Binding-site contacts:
Ligand atom C13 contacts residue ASN130 of chain 1.M at 3.6 Å.
Ligand atom N03 contacts residue ASP124 of chain 1.M at 2.7 Å (salt-bridge).
Ligand atom C19 contacts residue THR21 of chain 1.L at 3.6 Å.
Ligand atom O01 contacts residue GLN22 of chain 1.L at 3.0 Å.
Ligand atom C11 contacts residue ALA49 of chain 1.L at 3.6 Å (hydrophobic).
Ligand atom C34 contacts residue ASP124 of chain 1.M at 3.5 Å.
Ligand atom C10 contacts residue ALA49 of chain 1.L at 3.6 Å (hydrophobic).
Ligand atom C12 contacts residue ASN130 of chain 1.M at 3.7 Å.
Ligand atom O33 contacts residue ALA49 of chain 1.L at 2.9 Å (h-bond).
Ligand atom C25 contacts residue LYS33 of chain 1.L at 3.6 Å.
Ligand atom C16 contacts residue SER122 of chain 1.M at 3.4 Å.
Ligand atom C26 contacts residue ALA49 of chain 1.L at 3.5 Å (hydrophobic).
Ligand atom O32 contacts residue THR21 of chain 1.L at 2.9 Å (h-bond).
Ligand atom C30 contacts residue ALA52 of chain 1.L at 3.5 Å (hydrophobic).
Ligand atom F27 contacts residue SER20 of chain 1.L at 3.3 Å.
Ligand atom C10 contacts residue TRP129 of chain 1.M at 3.5 Å (hydrophobic).
Ligand atom C06 contacts residue GLN22 of chain 1.L at 3.6 Å.
Ligand atom N23 contacts residue GLY47 of chain 1.L at 2.9 Å (h-bond).
Ligand atom C30 contacts residue ILE45 of chain 1.L at 3.0 Å (hydrophobic).
Ligand atom O32 contacts residue SER20 of chain 1.L at 3.0 Å.
Ligand atom C46 contacts residue THR48 of chain 1.L at 3.5 Å.
Ligand atom N20 contacts residue THR21 of chain 1.L at 2.8 Å (h-bond).
Ligand atom N23 contacts residue CIT1 of chain 1.LA at 3.0 Å (h-bond).
Ligand atom C05 contacts residue ASP124 of chain 1.M at 3.5 Å.
Ligand atom C44 contacts residue CIT1 of chain 1.LA at 3.5 Å.
Ligand atom C24 contacts residue THR1 of chain 1.L at 3.1 Å.
Ligand atom C29 contacts residue ALA52 of chain 1.L at 3.7 Å (hydrophobic).
Ligand atom C24 contacts residue CIT1 of chain 1.LA at 3.4 Å.
Ligand atom O18 contacts residue SER27 of chain 1.L at 2.8 Å (h-bond).
Ligand atom C21 contacts residue GLY47 of chain 1.L at 3.5 Å.
Ligand atom C28 contacts residue VAL31 of chain 1.L at 3.5 Å (hydrophobic).
Ligand atom O18 contacts residue GLN22 of chain 1.L at 2.9 Å (h-bond).
Ligand atom F27 contacts residue ALA49 of chain 1.L at 3.2 Å.
Ligand atom C22 contacts residue CIT1 of chain 1.LA at 3.3 Å.
Ligand atom C02 contacts residue ASP124 of chain 1.M at 3.5 Å.
Ligand atom C06 contacts residue SER27 of chain 1.L at 3.5 Å.
Ligand atom C04 contacts residue THR21 of chain 1.L at 3.6 Å.
Ligand atom C08 contacts residue ASP124 of chain 1.M at 3.4 Å.
Ligand atom C31 contacts residue ILE45 of chain 1.L at 3.4 Å (hydrophobic).
Ligand atom C11 contacts residue TRP129 of chain 1.M at 3.3 Å (hydrophobic).

Sequence of chain 1.L:
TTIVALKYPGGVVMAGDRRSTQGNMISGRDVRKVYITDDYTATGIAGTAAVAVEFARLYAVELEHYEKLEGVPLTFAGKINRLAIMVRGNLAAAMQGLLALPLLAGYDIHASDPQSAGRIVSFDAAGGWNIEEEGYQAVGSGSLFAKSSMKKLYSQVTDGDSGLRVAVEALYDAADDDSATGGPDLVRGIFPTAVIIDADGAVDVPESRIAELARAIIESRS

The small molecule below binds the protein below.
Small molecule (SMILES): O=C1CCc2cccc(c2)Oc2ccc(cc2)C[C@@H](C(=O)NCc2ccccc2F)NC(=O)[C@H](CC(=O)N2CCC[C@@H]2c2ccccc2)N1

Sequence of chain 1.M:
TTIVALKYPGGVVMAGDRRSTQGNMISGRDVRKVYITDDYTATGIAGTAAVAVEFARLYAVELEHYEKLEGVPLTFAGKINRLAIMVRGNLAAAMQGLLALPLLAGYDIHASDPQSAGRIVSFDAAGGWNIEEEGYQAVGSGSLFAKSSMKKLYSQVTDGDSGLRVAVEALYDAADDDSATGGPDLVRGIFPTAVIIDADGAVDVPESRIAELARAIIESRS